Sequence of chain 1.A:
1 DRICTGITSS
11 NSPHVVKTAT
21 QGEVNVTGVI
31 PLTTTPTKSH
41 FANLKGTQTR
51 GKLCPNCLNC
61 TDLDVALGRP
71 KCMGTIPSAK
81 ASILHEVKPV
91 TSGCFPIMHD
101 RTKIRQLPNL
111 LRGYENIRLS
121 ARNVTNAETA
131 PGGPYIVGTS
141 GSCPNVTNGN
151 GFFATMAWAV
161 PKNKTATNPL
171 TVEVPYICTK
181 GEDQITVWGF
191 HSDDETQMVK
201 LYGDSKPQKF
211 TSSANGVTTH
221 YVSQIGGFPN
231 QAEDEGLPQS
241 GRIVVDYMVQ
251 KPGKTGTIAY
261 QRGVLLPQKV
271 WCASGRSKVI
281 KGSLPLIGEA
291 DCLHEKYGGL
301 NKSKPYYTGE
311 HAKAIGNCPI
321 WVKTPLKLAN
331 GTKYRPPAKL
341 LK

Binding-site contacts:
Ligand atom C8 contacts residue ASN301 of chain 1.A at 3.4 Å.
Ligand atom C3 contacts residue ASN301 of chain 1.A at 3.6 Å.
Ligand atom C1 contacts residue ASN301 of chain 1.A at 1.4 Å.
Ligand atom C5 contacts residue GLU289 of chain 1.A at 4.1 Å.
Ligand atom O7 contacts residue ALA290 of chain 1.A at 4.2 Å.
Ligand atom C4 contacts residue GLU289 of chain 1.A at 3.9 Å.
Ligand atom C2 contacts residue ASN301 of chain 1.A at 2.2 Å.
Ligand atom N2 contacts residue ASN301 of chain 1.A at 2.7 Å (h-bond).
Ligand atom C1 contacts residue GLU289 of chain 1.A at 4.4 Å.
Ligand atom N2 contacts residue GLU289 of chain 1.A at 4.4 Å.
Ligand atom C8 contacts residue GLY299 of chain 1.A at 4.2 Å.
Ligand atom C2 contacts residue GLU289 of chain 1.A at 4.5 Å.
Ligand atom C5 contacts residue ASN301 of chain 1.A at 3.6 Å.
Ligand atom C7 contacts residue ASN301 of chain 1.A at 3.3 Å.
Ligand atom O4 contacts residue GLU289 of chain 1.A at 3.5 Å (salt-bridge).
Ligand atom C4 contacts residue ASN301 of chain 1.A at 4.1 Å.
Ligand atom C3 contacts residue GLU289 of chain 1.A at 3.5 Å.
Ligand atom O6 contacts residue LYS45 of chain 1.A at 3.8 Å.
Ligand atom O5 contacts residue ASN301 of chain 1.A at 2.3 Å (h-bond).
Ligand atom C8 contacts residue LEU300 of chain 1.A at 4.5 Å (hydrophobic).
Ligand atom O3 contacts residue GLU289 of chain 1.A at 4.1 Å.
Ligand atom O7 contacts residue ASN301 of chain 1.A at 3.8 Å.
Ligand atom O7 contacts residue GLY299 of chain 1.A at 4.4 Å.
Ligand atom O5 contacts residue ASP291 of chain 1.A at 4.4 Å.
Ligand atom O7 contacts residue GLU289 of chain 1.A at 3.8 Å.

This protein binds this small molecule.
Small molecule (SMILES): CC(=O)N[C@H]1[C@H](O[C@H]2[C@H](O)[C@@H](NC(C)=O)CO[C@@H]2CO)O[C@H](CO)[C@@H](O)[C@@H]1O